A small-molecule ligand and the protein it binds are described below.
Small molecule (SMILES): CC(=O)N[C@@H]1[C@@H](O)[C@H](O)[C@@H](CO)O[C@H]1O

Binding-site contacts:
Ligand atom C1 contacts residue ASN126 of chain 1.D at 1.4 Å.
Ligand atom C8 contacts residue GLU123 of chain 1.D at 3.7 Å.
Ligand atom C3 contacts residue ASN126 of chain 1.D at 3.8 Å.
Ligand atom C2 contacts residue ASN126 of chain 1.D at 2.5 Å.
Ligand atom O7 contacts residue ASN126 of chain 1.D at 3.6 Å.
Ligand atom O7 contacts residue TYR127 of chain 1.D at 3.9 Å.
Ligand atom C8 contacts residue ASN126 of chain 1.D at 3.9 Å.
Ligand atom C5 contacts residue ASN126 of chain 1.D at 3.7 Å.
Ligand atom C7 contacts residue ASN126 of chain 1.D at 3.5 Å.
Ligand atom N2 contacts residue ASN126 of chain 1.D at 2.9 Å (h-bond).
Ligand atom C4 contacts residue ASN126 of chain 1.D at 4.2 Å.
Ligand atom O5 contacts residue ASN126 of chain 1.D at 2.4 Å (h-bond).

Sequence of chain 1.D:
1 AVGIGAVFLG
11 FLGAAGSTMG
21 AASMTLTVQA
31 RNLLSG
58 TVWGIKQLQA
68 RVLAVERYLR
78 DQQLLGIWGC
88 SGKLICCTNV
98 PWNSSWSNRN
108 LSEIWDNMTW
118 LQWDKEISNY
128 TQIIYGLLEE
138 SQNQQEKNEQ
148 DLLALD